Sequence of chain 2.C:
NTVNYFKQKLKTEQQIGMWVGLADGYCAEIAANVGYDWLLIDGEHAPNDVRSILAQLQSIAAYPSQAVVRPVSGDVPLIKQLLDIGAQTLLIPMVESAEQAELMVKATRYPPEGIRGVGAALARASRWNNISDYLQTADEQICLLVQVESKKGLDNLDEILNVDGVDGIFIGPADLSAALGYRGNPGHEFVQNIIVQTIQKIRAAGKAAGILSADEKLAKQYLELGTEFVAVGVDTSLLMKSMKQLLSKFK

Sequence of chain 2.A:
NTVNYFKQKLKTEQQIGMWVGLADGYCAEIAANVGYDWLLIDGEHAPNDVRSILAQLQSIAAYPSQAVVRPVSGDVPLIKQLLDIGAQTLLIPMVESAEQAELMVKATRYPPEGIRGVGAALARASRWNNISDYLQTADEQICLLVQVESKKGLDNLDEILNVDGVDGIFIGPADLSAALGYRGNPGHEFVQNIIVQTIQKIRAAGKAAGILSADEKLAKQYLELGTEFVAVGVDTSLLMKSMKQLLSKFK

The small molecule below binds the protein below.
Small molecule (SMILES): CC(=O)C(=O)O

Binding-site contacts:
Ligand atom O contacts residue ASP177 of chain 2.C at 3.0 Å (salt-bridge).
Ligand atom CA contacts residue GLY174 of chain 2.C at 3.6 Å.
Ligand atom OXT contacts residue GLY174 of chain 2.C at 3.3 Å.
Ligand atom CB contacts residue PHE172 of chain 2.C at 3.9 Å (hydrophobic).
Ligand atom CB contacts residue ARG72 of chain 2.C at 4.0 Å.
Ligand atom C contacts residue ZN1 of chain 2.L at 3.0 Å.
Ligand atom CA contacts residue GLN149 of chain 2.C at 3.9 Å.
Ligand atom O contacts residue PRO175 of chain 2.C at 4.2 Å.
Ligand atom C contacts residue ALA176 of chain 2.C at 3.7 Å (hydrophobic).
Ligand atom C contacts residue ASP177 of chain 2.C at 3.9 Å.
Ligand atom C contacts residue CBG1 of chain 2.M at 3.6 Å.
Ligand atom CB contacts residue LEU214 of chain 2.C at 3.8 Å (hydrophobic).
Ligand atom OXT contacts residue ASP177 of chain 2.C at 4.1 Å.
Ligand atom OXT contacts residue PRO175 of chain 2.C at 3.1 Å (h-bond).
Ligand atom C contacts residue GLU151 of chain 2.C at 4.0 Å.
Ligand atom CA contacts residue ARG72 of chain 2.C at 3.7 Å.
Ligand atom O contacts residue ALA176 of chain 2.C at 3.6 Å.
Ligand atom OXT contacts residue ZN1 of chain 2.L at 4.3 Å.
Ligand atom O contacts residue GLY174 of chain 2.C at 3.5 Å.
Ligand atom C contacts residue PRO175 of chain 2.C at 3.8 Å (hydrophobic).
Ligand atom O contacts residue VAL120 of chain 2.A at 3.9 Å.
Ligand atom O contacts residue GLU151 of chain 2.C at 3.2 Å (salt-bridge).
Ligand atom CB contacts residue CBG1 of chain 2.M at 3.3 Å.
Ligand atom OXT contacts residue ALA176 of chain 2.C at 2.9 Å (h-bond).
Ligand atom CB contacts residue GLY174 of chain 2.C at 4.3 Å.
Ligand atom O3 contacts residue GLU151 of chain 2.C at 3.4 Å (salt-bridge).
Ligand atom CA contacts residue CBG1 of chain 2.M at 3.1 Å.
Ligand atom OXT contacts residue CBG1 of chain 2.M at 4.0 Å.
Ligand atom O contacts residue CBG1 of chain 2.M at 4.1 Å.
Ligand atom O3 contacts residue ARG72 of chain 2.C at 2.7 Å (salt-bridge).
Ligand atom O3 contacts residue GLY174 of chain 2.C at 4.0 Å.
Ligand atom CA contacts residue ZN1 of chain 2.L at 3.0 Å.
Ligand atom O3 contacts residue ASP177 of chain 2.C at 4.2 Å.
Ligand atom CA contacts residue GLU151 of chain 2.C at 4.0 Å.
Ligand atom C contacts residue GLY174 of chain 2.C at 3.3 Å.
Ligand atom CB contacts residue TRP21 of chain 2.C at 4.0 Å (hydrophobic).
Ligand atom O contacts residue ZN1 of chain 2.L at 2.3 Å.
Ligand atom O3 contacts residue CBG1 of chain 2.M at 3.2 Å (h-bond).
Ligand atom O3 contacts residue GLN149 of chain 2.C at 3.1 Å (h-bond).
Ligand atom O3 contacts residue ZN1 of chain 2.L at 2.2 Å.